Sequence of chain 1.E:
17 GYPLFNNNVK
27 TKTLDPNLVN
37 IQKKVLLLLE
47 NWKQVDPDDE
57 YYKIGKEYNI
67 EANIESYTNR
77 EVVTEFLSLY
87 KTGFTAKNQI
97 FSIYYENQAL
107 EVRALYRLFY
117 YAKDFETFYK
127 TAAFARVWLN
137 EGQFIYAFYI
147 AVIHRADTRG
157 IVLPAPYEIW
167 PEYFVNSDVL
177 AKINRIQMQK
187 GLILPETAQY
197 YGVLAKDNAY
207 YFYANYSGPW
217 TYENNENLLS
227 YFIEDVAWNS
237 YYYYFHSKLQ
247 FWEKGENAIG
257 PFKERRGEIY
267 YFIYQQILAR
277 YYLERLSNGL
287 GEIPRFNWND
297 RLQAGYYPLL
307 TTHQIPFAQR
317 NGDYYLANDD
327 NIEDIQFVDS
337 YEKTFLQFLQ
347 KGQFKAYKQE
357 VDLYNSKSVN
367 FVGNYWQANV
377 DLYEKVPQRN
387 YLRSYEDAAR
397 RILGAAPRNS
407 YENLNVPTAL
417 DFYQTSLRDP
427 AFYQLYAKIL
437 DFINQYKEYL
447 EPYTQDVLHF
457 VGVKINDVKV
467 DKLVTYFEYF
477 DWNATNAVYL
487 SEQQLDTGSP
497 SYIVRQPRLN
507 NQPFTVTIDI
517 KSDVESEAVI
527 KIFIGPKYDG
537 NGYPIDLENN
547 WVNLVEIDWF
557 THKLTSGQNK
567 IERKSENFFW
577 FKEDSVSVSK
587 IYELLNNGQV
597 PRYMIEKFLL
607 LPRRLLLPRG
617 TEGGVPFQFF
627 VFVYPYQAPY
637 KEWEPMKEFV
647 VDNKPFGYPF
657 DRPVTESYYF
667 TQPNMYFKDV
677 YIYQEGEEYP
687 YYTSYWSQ

Sequence of chain 1.B:
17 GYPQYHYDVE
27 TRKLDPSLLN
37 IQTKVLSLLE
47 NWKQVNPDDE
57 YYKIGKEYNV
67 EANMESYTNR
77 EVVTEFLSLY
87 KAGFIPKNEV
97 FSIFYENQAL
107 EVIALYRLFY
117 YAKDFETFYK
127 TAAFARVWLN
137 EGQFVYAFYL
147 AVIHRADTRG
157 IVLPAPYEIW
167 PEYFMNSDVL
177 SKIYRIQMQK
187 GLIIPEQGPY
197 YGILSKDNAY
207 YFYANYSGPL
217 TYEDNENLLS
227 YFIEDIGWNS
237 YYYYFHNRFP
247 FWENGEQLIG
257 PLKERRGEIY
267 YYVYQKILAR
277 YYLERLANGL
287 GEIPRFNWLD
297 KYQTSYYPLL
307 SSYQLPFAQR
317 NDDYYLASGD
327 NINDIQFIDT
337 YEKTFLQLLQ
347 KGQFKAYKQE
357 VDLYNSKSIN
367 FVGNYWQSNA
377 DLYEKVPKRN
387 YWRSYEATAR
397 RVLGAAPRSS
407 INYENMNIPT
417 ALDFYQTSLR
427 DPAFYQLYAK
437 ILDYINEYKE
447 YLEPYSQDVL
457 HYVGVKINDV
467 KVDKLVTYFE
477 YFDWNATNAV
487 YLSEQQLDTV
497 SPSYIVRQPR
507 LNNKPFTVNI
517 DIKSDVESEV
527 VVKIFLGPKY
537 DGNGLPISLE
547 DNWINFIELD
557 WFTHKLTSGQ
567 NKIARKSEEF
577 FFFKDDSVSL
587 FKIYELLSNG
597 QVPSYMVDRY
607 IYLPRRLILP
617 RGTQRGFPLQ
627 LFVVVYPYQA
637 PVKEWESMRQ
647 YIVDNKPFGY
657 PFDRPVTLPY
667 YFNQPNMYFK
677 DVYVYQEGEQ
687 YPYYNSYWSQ

Sequence of chain 1.F:
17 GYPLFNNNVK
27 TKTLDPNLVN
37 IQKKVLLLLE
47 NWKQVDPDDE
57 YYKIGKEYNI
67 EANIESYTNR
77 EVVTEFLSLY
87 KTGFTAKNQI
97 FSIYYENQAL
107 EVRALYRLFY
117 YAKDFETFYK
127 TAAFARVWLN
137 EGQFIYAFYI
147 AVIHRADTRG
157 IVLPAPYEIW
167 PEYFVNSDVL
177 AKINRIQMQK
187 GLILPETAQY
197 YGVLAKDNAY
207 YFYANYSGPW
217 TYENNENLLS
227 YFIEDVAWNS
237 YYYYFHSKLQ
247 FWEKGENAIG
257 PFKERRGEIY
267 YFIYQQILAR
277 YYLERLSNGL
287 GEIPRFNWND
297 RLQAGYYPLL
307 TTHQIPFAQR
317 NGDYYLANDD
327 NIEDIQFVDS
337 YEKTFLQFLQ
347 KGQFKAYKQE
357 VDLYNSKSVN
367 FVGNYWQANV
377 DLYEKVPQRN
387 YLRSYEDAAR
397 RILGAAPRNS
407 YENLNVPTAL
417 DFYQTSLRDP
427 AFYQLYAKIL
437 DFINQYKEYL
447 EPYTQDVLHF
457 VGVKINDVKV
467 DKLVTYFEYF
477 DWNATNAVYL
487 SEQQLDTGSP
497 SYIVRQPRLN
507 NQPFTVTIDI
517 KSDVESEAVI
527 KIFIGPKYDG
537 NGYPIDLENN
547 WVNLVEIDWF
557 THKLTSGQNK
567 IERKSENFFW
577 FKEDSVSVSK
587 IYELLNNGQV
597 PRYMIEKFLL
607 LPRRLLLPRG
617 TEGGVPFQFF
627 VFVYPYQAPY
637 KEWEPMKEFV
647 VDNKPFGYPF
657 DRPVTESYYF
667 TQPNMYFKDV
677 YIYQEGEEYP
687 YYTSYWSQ

Binding-site contacts:
Ligand atom O5 contacts residue SER692 of chain 1.B at 3.6 Å.
Ligand atom C5 contacts residue TRP694 of chain 1.B at 3.8 Å (hydrophobic).
Ligand atom O4 contacts residue SER663 of chain 1.F at 3.9 Å.
Ligand atom C1 contacts residue ASN691 of chain 1.B at 3.3 Å.
Ligand atom C8 contacts residue TYR209 of chain 1.B at 3.0 Å (hydrophobic).
Ligand atom O3 contacts residue SER692 of chain 1.B at 3.7 Å.
Ligand atom C6 contacts residue PHE90 of chain 1.E at 3.7 Å (hydrophobic).
Ligand atom C8 contacts residue SER692 of chain 1.B at 3.7 Å.
Ligand atom O4 contacts residue TRP694 of chain 1.B at 3.9 Å.
Ligand atom C4 contacts residue SER663 of chain 1.F at 3.4 Å.
Ligand atom C8 contacts residue SER695 of chain 1.B at 3.7 Å.
Ligand atom C1 contacts residue ASN211 of chain 1.B at 1.4 Å.
Ligand atom O5 contacts residue TYR689 of chain 1.B at 3.8 Å.
Ligand atom N2 contacts residue ASN691 of chain 1.B at 2.9 Å (h-bond).
Ligand atom O3 contacts residue SER663 of chain 1.F at 3.8 Å.
Ligand atom C6 contacts residue TRP694 of chain 1.B at 3.9 Å (hydrophobic).
Ligand atom C6 contacts residue ALA92 of chain 1.E at 3.6 Å (hydrophobic).
Ligand atom C5 contacts residue TYR689 of chain 1.B at 3.3 Å (hydrophobic).
Ligand atom O6 contacts residue TRP694 of chain 1.B at 3.2 Å.
Ligand atom C2 contacts residue ASN691 of chain 1.B at 3.4 Å.
Ligand atom O3 contacts residue GLY89 of chain 1.E at 3.6 Å.
Ligand atom C2 contacts residue ASN211 of chain 1.B at 2.5 Å.
Ligand atom C3 contacts residue ASN211 of chain 1.B at 3.8 Å.
Ligand atom C5 contacts residue ASN211 of chain 1.B at 3.7 Å.
Ligand atom C1 contacts residue TYR689 of chain 1.B at 3.7 Å (hydrophobic).
Ligand atom O6 contacts residue PHE90 of chain 1.E at 2.7 Å (h-bond).
Ligand atom N2 contacts residue ASN211 of chain 1.B at 2.9 Å (h-bond).
Ligand atom O6 contacts residue ALA92 of chain 1.E at 3.2 Å (h-bond).
Ligand atom O4 contacts residue PHE90 of chain 1.E at 2.8 Å (h-bond).
Ligand atom O6 contacts residue THR91 of chain 1.E at 3.5 Å.
Ligand atom O6 contacts residue SER692 of chain 1.B at 3.7 Å.
Ligand atom O5 contacts residue ASN211 of chain 1.B at 2.4 Å (h-bond).
Ligand atom O4 contacts residue SER692 of chain 1.B at 3.8 Å.
Ligand atom C3 contacts residue ASN691 of chain 1.B at 3.5 Å.
Ligand atom O2 contacts residue SER663 of chain 1.F at 3.6 Å.
Ligand atom O4 contacts residue GLY89 of chain 1.E at 3.5 Å.
Ligand atom O7 contacts residue TYR690 of chain 1.B at 3.9 Å.
Ligand atom O7 contacts residue ASN211 of chain 1.B at 3.4 Å (h-bond).
Ligand atom C7 contacts residue ASN211 of chain 1.B at 3.3 Å.
Ligand atom C4 contacts residue PHE90 of chain 1.E at 3.7 Å (hydrophobic).

A protein and the small-molecule ligand that binds it are described below.
Small molecule (SMILES): CC(=O)N[C@H]1[C@H](O[C@H]2[C@H](O)[C@@H](NC(C)=O)CO[C@@H]2CO)O[C@H](CO)[C@@H](O[C@@H]2O[C@H](CO[C@H]3O[C@H](CO)[C@@H](O)[C@H](O[C@H]4O[C@H](CO)[C@@H](O)[C@H](O)[C@@H]4O)[C@@H]3O)[C@@H](O)[C@H](O[C@H]3O[C@H](CO)[C@@H](O)[C@H](O)[C@@H]3O[C@H]3O[C@H](CO)[C@@H](O)[C@H](O)[C@@H]3O)[C@@H]2O)[C@@H]1O